The small molecule below binds the protein below.
Small molecule (SMILES): O=S(=O)(O)c1cccc2cccc(Nc3ccccc3)c12

Sequence of chain 1.D:
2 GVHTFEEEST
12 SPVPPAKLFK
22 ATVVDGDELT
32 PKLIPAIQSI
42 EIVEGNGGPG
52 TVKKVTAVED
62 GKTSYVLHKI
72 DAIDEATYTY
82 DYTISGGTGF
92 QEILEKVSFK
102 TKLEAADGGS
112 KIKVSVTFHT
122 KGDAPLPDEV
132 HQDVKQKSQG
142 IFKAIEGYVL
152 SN

Binding-site contacts:
Ligand atom C15 contacts residue VAL67 of chain 1.D at 3.9 Å (hydrophobic).
Ligand atom C12 contacts residue 2AN1 of chain 1.MA at 3.9 Å.
Ligand atom O3 contacts residue GLN92 of chain 1.D at 3.9 Å.
Ligand atom C15 contacts residue SER65 of chain 1.D at 3.9 Å.
Ligand atom C16 contacts residue VAL56 of chain 1.D at 4.0 Å (hydrophobic).
Ligand atom C5 contacts residue ILE85 of chain 1.D at 3.8 Å (hydrophobic).
Ligand atom O1 contacts residue VAL67 of chain 1.D at 3.5 Å.
Ligand atom C9 contacts residue LYS138 of chain 1.D at 4.0 Å.
Ligand atom C3 contacts residue ILE38 of chain 1.D at 4.0 Å (hydrophobic).
Ligand atom C7 contacts residue ILE85 of chain 1.D at 3.4 Å (hydrophobic).
Ligand atom C3 contacts residue ILE142 of chain 1.D at 3.5 Å (hydrophobic).
Ligand atom C13 contacts residue 2AN1 of chain 1.MA at 4.1 Å.
Ligand atom C14 contacts residue ALA58 of chain 1.D at 3.6 Å (hydrophobic).
Ligand atom C15 contacts residue TYR66 of chain 1.D at 3.9 Å (hydrophobic).
Ligand atom C15 contacts residue VAL56 of chain 1.D at 3.5 Å (hydrophobic).
Ligand atom C11 contacts residue VAL67 of chain 1.D at 3.6 Å (hydrophobic).
Ligand atom C11 contacts residue 2AN1 of chain 1.MA at 4.1 Å.
Ligand atom O1 contacts residue PHE91 of chain 1.D at 3.6 Å.
Ligand atom C3 contacts residue 2AN1 of chain 1.MA at 4.1 Å.
Ligand atom C7 contacts residue VAL135 of chain 1.D at 3.9 Å (hydrophobic).
Ligand atom C4 contacts residue ILE142 of chain 1.D at 3.2 Å (hydrophobic).
Ligand atom C14 contacts residue SER65 of chain 1.D at 3.6 Å.
Ligand atom O2 contacts residue LYS138 of chain 1.D at 2.7 Å (salt-bridge).
Ligand atom C16 contacts residue VAL67 of chain 1.D at 3.5 Å (hydrophobic).
Ligand atom C2 contacts residue VAL56 of chain 1.D at 4.1 Å (hydrophobic).
Ligand atom C13 contacts residue SER65 of chain 1.D at 3.9 Å.
Ligand atom C8 contacts residue VAL135 of chain 1.D at 4.0 Å (hydrophobic).
Ligand atom C6 contacts residue SER139 of chain 1.D at 3.9 Å.
Ligand atom O3 contacts residue PHE91 of chain 1.D at 3.8 Å.
Ligand atom C7 contacts residue SER139 of chain 1.D at 3.6 Å.
Ligand atom C14 contacts residue GLY90 of chain 1.D at 4.1 Å.
Ligand atom C12 contacts residue GLY90 of chain 1.D at 3.7 Å.
Ligand atom C6 contacts residue ILE85 of chain 1.D at 3.4 Å (hydrophobic).
Ligand atom C15 contacts residue ALA58 of chain 1.D at 3.7 Å (hydrophobic).
Ligand atom C2 contacts residue 2AN1 of chain 1.MA at 3.9 Å.
Ligand atom C12 contacts residue VAL67 of chain 1.D at 4.1 Å (hydrophobic).
Ligand atom N contacts residue VAL67 of chain 1.D at 4.0 Å.
Ligand atom O3 contacts residue VAL135 of chain 1.D at 3.7 Å.
Ligand atom C13 contacts residue GLY90 of chain 1.D at 3.6 Å.
Ligand atom C8 contacts residue ILE85 of chain 1.D at 3.9 Å (hydrophobic).